Binding-site contacts:
Ligand atom C6 contacts residue ASN398 of chain 1.D at 4.1 Å.
Ligand atom O5 contacts residue SER422 of chain 1.D at 4.2 Å.
Ligand atom C5 contacts residue GLN424 of chain 1.D at 3.7 Å.
Ligand atom C6 contacts residue SER422 of chain 1.D at 4.5 Å.
Ligand atom C1 contacts residue GLN424 of chain 1.D at 3.7 Å.
Ligand atom C6 contacts residue GLN424 of chain 1.D at 3.0 Å.
Ligand atom C4 contacts residue ASN398 of chain 1.D at 4.2 Å.
Ligand atom O5 contacts residue ASN398 of chain 1.D at 2.4 Å (h-bond).
Ligand atom C7 contacts residue ASN398 of chain 1.D at 3.9 Å.
Ligand atom N2 contacts residue ASN398 of chain 1.D at 2.8 Å (h-bond).
Ligand atom C5 contacts residue ASN398 of chain 1.D at 3.7 Å.
Ligand atom C2 contacts residue ASN398 of chain 1.D at 2.5 Å.
Ligand atom O5 contacts residue GLN424 of chain 1.D at 3.2 Å.
Ligand atom C1 contacts residue ASN398 of chain 1.D at 1.5 Å.
Ligand atom O6 contacts residue GLN424 of chain 1.D at 3.7 Å.
Ligand atom C3 contacts residue ASN398 of chain 1.D at 3.9 Å.

The protein below binds the small molecule below.
Small molecule (SMILES): CC(=O)N[C@H]1[C@@H](O[C@H]2[C@H](O)[C@@H](NC(C)=O)CO[C@@H]2CO)O[C@H](CO)[C@@H](O[C@@H]2O[C@H](CO)[C@@H](O)[C@H](O)[C@@H]2O)[C@@H]1O

Sequence of chain 1.D:
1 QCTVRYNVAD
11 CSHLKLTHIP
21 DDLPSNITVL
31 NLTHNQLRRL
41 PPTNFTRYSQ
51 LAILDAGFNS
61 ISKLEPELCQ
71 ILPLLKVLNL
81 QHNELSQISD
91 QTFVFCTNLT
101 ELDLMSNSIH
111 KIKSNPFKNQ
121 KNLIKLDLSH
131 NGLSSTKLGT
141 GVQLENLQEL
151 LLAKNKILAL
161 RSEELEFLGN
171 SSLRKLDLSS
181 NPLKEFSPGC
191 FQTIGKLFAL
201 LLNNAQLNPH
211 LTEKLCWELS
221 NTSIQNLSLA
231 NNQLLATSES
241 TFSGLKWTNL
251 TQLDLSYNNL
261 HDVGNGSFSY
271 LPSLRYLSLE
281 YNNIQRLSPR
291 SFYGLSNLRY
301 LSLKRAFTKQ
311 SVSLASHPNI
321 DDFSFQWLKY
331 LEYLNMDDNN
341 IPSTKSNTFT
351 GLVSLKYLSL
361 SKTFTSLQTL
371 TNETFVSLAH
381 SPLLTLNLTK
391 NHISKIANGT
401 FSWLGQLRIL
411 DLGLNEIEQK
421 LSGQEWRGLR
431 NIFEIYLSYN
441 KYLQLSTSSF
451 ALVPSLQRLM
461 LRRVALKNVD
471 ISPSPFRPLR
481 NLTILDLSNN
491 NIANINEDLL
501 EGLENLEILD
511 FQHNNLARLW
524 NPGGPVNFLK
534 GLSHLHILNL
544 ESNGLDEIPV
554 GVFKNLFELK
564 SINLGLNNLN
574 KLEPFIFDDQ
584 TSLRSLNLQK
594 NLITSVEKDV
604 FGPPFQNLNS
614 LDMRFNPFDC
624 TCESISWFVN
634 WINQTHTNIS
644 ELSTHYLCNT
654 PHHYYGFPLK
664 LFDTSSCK